Sequence of chain 1.B:
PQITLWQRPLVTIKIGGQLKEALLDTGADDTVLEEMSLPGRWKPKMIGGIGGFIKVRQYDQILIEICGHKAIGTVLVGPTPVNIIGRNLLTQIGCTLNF

Sequence of chain 1.A:
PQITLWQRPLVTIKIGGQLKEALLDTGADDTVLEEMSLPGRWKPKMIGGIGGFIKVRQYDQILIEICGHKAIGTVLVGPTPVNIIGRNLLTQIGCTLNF

A protein and the small-molecule ligand that binds it are described below.
Small molecule (SMILES): CC(C)(C)OC(=O)N[C@@H](Cc1ccccc1)[C@@H](O)CN[C@@H](Cc1ccccc1)C(=O)N[C@@H](CCC(=O)O)C(=O)N[C@@H](Cc1ccccc1)C(N)=O

Binding-site contacts:
Ligand atom OS contacts residue ASP25 of chain 1.B at 2.9 Å (salt-bridge).
Ligand atom CG2 contacts residue ILE47 of chain 1.B at 3.5 Å (hydrophobic).
Ligand atom OE2 contacts residue ILE47 of chain 1.B at 3.1 Å.
Ligand atom C2 contacts residue ASP30 of chain 1.A at 3.5 Å.
Ligand atom CA1 contacts residue GLY27 of chain 1.B at 3.5 Å.
Ligand atom OE2 contacts residue ASP30 of chain 1.B at 3.0 Å (salt-bridge).
Ligand atom OE1 contacts residue ASP30 of chain 1.B at 3.0 Å (salt-bridge).
Ligand atom O1 contacts residue ILE50 of chain 1.B at 3.0 Å.
Ligand atom CD contacts residue ASP30 of chain 1.B at 3.5 Å.
Ligand atom O1 contacts residue GLY49 of chain 1.A at 3.1 Å.
Ligand atom O4 contacts residue ILE47 of chain 1.B at 3.4 Å.
Ligand atom CM contacts residue ASP25 of chain 1.A at 3.2 Å.
Ligand atom CD11 contacts residue ILE50 of chain 1.B at 3.6 Å (hydrophobic).
Ligand atom O3 contacts residue GLY27 of chain 1.B at 3.4 Å (h-bond).
Ligand atom CE11 contacts residue VAL82 of chain 1.A at 3.5 Å (hydrophobic).
Ligand atom O3 contacts residue ALA28 of chain 1.B at 3.4 Å.
Ligand atom CZ1 contacts residue VAL82 of chain 1.A at 3.4 Å (hydrophobic).
Ligand atom O4 contacts residue GLY48 of chain 1.B at 3.2 Å (h-bond).
Ligand atom N2 contacts residue GLY27 of chain 1.B at 3.2 Å (h-bond).
Ligand atom OS contacts residue ASP25 of chain 1.A at 3.3 Å (salt-bridge).
Ligand atom N contacts residue GLY27 of chain 1.A at 3.3 Å (h-bond).
Ligand atom CD21 contacts residue GLY27 of chain 1.B at 3.3 Å.
Ligand atom O3 contacts residue ASP29 of chain 1.B at 2.8 Å (salt-bridge).
Ligand atom C1 contacts residue GLY48 of chain 1.A at 3.0 Å.
Ligand atom O1 contacts residue GLY48 of chain 1.A at 3.5 Å (h-bond).
Ligand atom OS contacts residue GLY27 of chain 1.A at 3.2 Å.
Ligand atom CB3 contacts residue ASP29 of chain 1.B at 3.0 Å.
Ligand atom CA1 contacts residue ASP25 of chain 1.B at 3.5 Å.
Ligand atom CA2 contacts residue GLY48 of chain 1.B at 3.5 Å.
Ligand atom CE11 contacts residue PRO81 of chain 1.A at 3.3 Å (hydrophobic).
Ligand atom C1 contacts residue ILE47 of chain 1.A at 3.5 Å (hydrophobic).
Ligand atom CA3 contacts residue ASP29 of chain 1.B at 3.1 Å.
Ligand atom CE22 contacts residue GLY48 of chain 1.B at 3.0 Å.
Ligand atom CZ contacts residue GLY48 of chain 1.A at 3.4 Å.
Ligand atom CD22 contacts residue GLY48 of chain 1.B at 2.6 Å.
Ligand atom C4 contacts residue ASP25 of chain 1.B at 3.6 Å.
Ligand atom N1 contacts residue ASP25 of chain 1.A at 2.9 Å (salt-bridge).
Ligand atom N1 contacts residue ASP25 of chain 1.B at 2.8 Å (salt-bridge).
Ligand atom CE2 contacts residue PRO81 of chain 1.B at 3.5 Å (hydrophobic).
Ligand atom N3 contacts residue GLY48 of chain 1.B at 2.9 Å (h-bond).